Sequence of chain 1.B:
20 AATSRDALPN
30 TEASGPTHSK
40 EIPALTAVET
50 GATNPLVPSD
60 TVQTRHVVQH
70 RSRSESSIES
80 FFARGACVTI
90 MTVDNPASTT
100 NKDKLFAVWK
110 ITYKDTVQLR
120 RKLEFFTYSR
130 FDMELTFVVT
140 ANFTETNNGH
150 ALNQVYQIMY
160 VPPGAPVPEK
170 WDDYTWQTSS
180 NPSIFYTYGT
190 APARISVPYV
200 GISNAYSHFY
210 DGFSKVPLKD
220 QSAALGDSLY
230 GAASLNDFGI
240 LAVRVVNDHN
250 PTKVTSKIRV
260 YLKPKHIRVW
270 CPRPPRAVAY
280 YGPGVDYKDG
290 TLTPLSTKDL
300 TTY

This small molecule binds to this protein.
Small molecule (SMILES): CCOC(=O)c1ccc(OCCC2CCN(c3ccc(C)nn3)CC2)cc1

Binding-site contacts:
Ligand atom C10 contacts residue ILE110 of chain 1.B at 3.5 Å (hydrophobic).
Ligand atom O23 contacts residue TYR112 of chain 1.B at 3.5 Å.
Ligand atom N3 contacts residue ILE194 of chain 1.B at 3.6 Å.
Ligand atom N4 contacts residue LEU240 of chain 1.B at 3.6 Å.
Ligand atom C21 contacts residue PHE237 of chain 1.B at 3.7 Å (hydrophobic).
Ligand atom C25 contacts residue SER206 of chain 1.B at 3.8 Å.
Ligand atom O23 contacts residue PHE237 of chain 1.B at 3.8 Å.
Ligand atom C20 contacts residue TYR205 of chain 1.B at 3.5 Å (hydrophobic).
Ligand atom C13 contacts residue VAL199 of chain 1.B at 3.7 Å (hydrophobic).
Ligand atom C1 contacts residue PRO181 of chain 1.B at 3.7 Å (hydrophobic).
Ligand atom C7 contacts residue VAL196 of chain 1.B at 3.6 Å (hydrophobic).
Ligand atom C18 contacts residue TYR112 of chain 1.B at 3.7 Å (hydrophobic).
Ligand atom C19 contacts residue TYR205 of chain 1.B at 3.7 Å (hydrophobic).
Ligand atom C21 contacts residue TYR112 of chain 1.B at 3.3 Å (hydrophobic).
Ligand atom N4 contacts residue LEU134 of chain 1.B at 3.7 Å.
Ligand atom C13 contacts residue MET132 of chain 1.B at 3.8 Å (hydrophobic).
Ligand atom N3 contacts residue LEU240 of chain 1.B at 3.5 Å.
Ligand atom C8 contacts residue VAL199 of chain 1.B at 3.7 Å (hydrophobic).
Ligand atom C2 contacts residue TYR159 of chain 1.B at 3.5 Å (hydrophobic).
Ligand atom C11 contacts residue LEU134 of chain 1.B at 3.8 Å (hydrophobic).
Ligand atom C5 contacts residue VAL196 of chain 1.B at 3.8 Å (hydrophobic).
Ligand atom C25 contacts residue ASP236 of chain 1.B at 3.5 Å.
Ligand atom C7 contacts residue TYR159 of chain 1.B at 3.7 Å (hydrophobic).
Ligand atom C3 contacts residue TYR159 of chain 1.B at 3.6 Å (hydrophobic).
Ligand atom C12 contacts residue PHE237 of chain 1.B at 3.5 Å (hydrophobic).
Ligand atom O14 contacts residue MET132 of chain 1.B at 3.4 Å.
Ligand atom O22 contacts residue TYR205 of chain 1.B at 3.8 Å.
Ligand atom N3 contacts residue TYR159 of chain 1.B at 3.9 Å.
Ligand atom N6 contacts residue VAL196 of chain 1.B at 3.9 Å.
Ligand atom C17 contacts residue PHE237 of chain 1.B at 3.7 Å (hydrophobic).
Ligand atom C8 contacts residue VAL196 of chain 1.B at 3.6 Å (hydrophobic).
Ligand atom C10 contacts residue MET132 of chain 1.B at 3.3 Å (hydrophobic).
Ligand atom C4 contacts residue VAL196 of chain 1.B at 3.9 Å (hydrophobic).
Ligand atom C18 contacts residue PHE237 of chain 1.B at 3.6 Å (hydrophobic).
Ligand atom C17 contacts residue TYR112 of chain 1.B at 3.8 Å (hydrophobic).
Ligand atom C4 contacts residue TYR159 of chain 1.B at 3.5 Å (hydrophobic).
Ligand atom C2 contacts residue ILE194 of chain 1.B at 3.5 Å (hydrophobic).
Ligand atom C11 contacts residue ILE110 of chain 1.B at 3.6 Å (hydrophobic).
Ligand atom O22 contacts residue TYR112 of chain 1.B at 3.5 Å.
Ligand atom C3 contacts residue ALA24 of chain 1.D at 3.5 Å (hydrophobic).

Sequence of chain 1.D:
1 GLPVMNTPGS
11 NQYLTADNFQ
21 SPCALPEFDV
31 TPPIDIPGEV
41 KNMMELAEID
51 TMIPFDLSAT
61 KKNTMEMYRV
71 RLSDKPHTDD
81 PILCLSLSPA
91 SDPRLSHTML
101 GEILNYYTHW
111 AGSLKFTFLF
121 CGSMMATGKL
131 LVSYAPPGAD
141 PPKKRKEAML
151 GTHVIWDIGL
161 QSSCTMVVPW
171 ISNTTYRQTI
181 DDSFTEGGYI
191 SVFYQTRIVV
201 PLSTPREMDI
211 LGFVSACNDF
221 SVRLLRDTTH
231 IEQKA